The small molecule below binds the protein below.
Small molecule (SMILES): CC[C@H](C)[C@H](NC(=O)[C@H](CCC(=O)O)NC(=O)[C@H](CCC(=O)O)NC(=O)[C@H](Cc1ccccc1)NC(=O)CCC(=O)O)C(=O)N1CCC[C@H]1C=O

Sequence of chain 1.A:
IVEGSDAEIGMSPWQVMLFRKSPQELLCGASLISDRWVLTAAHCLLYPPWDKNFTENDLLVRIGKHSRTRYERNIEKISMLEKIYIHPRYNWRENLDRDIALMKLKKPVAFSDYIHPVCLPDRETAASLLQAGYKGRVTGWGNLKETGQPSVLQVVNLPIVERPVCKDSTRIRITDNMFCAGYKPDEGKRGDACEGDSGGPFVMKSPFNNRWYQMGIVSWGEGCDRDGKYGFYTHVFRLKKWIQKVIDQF

Binding-site contacts:
Ligand atom CD2 contacts residue GLN24 of chain 1.A at 3.9 Å.
Ligand atom CD1 contacts residue THR69 of chain 1.A at 3.7 Å.
Ligand atom N contacts residue THR69 of chain 1.A at 2.9 Å (h-bond).
Ligand atom O3 contacts residue ARG68 of chain 1.A at 2.9 Å (salt-bridge).
Ligand atom CE2 contacts residue LEU26 of chain 1.A at 3.9 Å (hydrophobic).
Ligand atom CB contacts residue THR69 of chain 1.A at 3.5 Å.
Ligand atom C contacts residue THR69 of chain 1.A at 3.7 Å.
Ligand atom CA contacts residue THR69 of chain 1.A at 3.7 Å.
Ligand atom CG1 contacts residue GLN24 of chain 1.A at 4.0 Å.
Ligand atom O4 contacts residue ARG68 of chain 1.A at 3.2 Å (salt-bridge).
Ligand atom CA contacts residue THR69 of chain 1.A at 3.7 Å.
Ligand atom O1 contacts residue THR69 of chain 1.A at 3.2 Å.
Ligand atom CD contacts residue TYR71 of chain 1.A at 3.6 Å (hydrophobic).
Ligand atom C4 contacts residue ARG68 of chain 1.A at 3.8 Å.
Ligand atom OE1 contacts residue TYR71 of chain 1.A at 2.9 Å (h-bond).
Ligand atom CE1 contacts residue ARG68 of chain 1.A at 3.3 Å.
Ligand atom CG2 contacts residue ILE78 of chain 1.A at 3.9 Å (hydrophobic).
Ligand atom CD contacts residue TYR71 of chain 1.A at 3.7 Å (hydrophobic).
Ligand atom CB contacts residue ILE78 of chain 1.A at 4.0 Å (hydrophobic).
Ligand atom CD1 contacts residue PHE19 of chain 1.A at 3.6 Å (hydrophobic).
Ligand atom CE1 contacts residue PHE19 of chain 1.A at 3.8 Å (hydrophobic).
Ligand atom C1 contacts residue THR69 of chain 1.A at 4.0 Å.
Ligand atom CZ contacts residue LEU26 of chain 1.A at 3.8 Å (hydrophobic).
Ligand atom O4 contacts residue THR69 of chain 1.A at 3.6 Å.
Ligand atom CG2 contacts residue ARG62 of chain 1.A at 3.9 Å.
Ligand atom CZ contacts residue ARG68 of chain 1.A at 4.0 Å.
Ligand atom OE1 contacts residue ARG70 of chain 1.A at 3.4 Å.
Ligand atom OE1 contacts residue GLN24 of chain 1.A at 3.6 Å (h-bond).
Ligand atom CB contacts residue GLN24 of chain 1.A at 3.8 Å.
Ligand atom O3 contacts residue THR69 of chain 1.A at 3.8 Å.
Ligand atom CB contacts residue TYR71 of chain 1.A at 3.8 Å (hydrophobic).
Ligand atom CD1 contacts residue LEU60 of chain 1.A at 3.5 Å (hydrophobic).
Ligand atom CE1 contacts residue THR69 of chain 1.A at 4.0 Å.
Ligand atom O contacts residue GLN24 of chain 1.A at 3.8 Å.
Ligand atom O contacts residue TYR71 of chain 1.A at 3.7 Å.
Ligand atom CD1 contacts residue ARG68 of chain 1.A at 3.7 Å.
Ligand atom CG contacts residue PHE19 of chain 1.A at 3.8 Å (hydrophobic).
Ligand atom CE2 contacts residue GLU25 of chain 1.A at 3.9 Å.
Ligand atom C4 contacts residue THR69 of chain 1.A at 3.8 Å.
Ligand atom CG contacts residue TYR71 of chain 1.A at 3.6 Å (hydrophobic).